Sequence of chain 53.C:
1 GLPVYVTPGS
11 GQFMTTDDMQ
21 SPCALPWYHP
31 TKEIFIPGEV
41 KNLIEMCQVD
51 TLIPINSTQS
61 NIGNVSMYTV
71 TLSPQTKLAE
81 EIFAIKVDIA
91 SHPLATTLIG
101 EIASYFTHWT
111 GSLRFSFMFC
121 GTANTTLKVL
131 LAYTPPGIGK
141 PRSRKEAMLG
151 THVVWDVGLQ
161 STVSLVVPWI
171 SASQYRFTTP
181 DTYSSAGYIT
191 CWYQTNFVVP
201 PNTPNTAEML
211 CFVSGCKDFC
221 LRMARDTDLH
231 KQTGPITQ

Sequence of chain 53.A:
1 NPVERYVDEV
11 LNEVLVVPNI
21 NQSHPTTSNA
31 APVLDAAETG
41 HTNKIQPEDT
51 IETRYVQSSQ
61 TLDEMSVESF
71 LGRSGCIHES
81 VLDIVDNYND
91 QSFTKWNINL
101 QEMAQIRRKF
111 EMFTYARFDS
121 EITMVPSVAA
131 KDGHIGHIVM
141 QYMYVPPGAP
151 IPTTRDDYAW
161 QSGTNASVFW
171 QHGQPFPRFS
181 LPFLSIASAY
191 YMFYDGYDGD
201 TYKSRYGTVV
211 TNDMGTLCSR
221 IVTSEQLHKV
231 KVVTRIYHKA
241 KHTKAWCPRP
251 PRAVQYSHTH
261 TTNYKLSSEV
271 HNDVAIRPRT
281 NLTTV

Binding-site contacts:
Ligand atom O5A contacts residue ALA166 of chain 53.A at 3.9 Å.
Ligand atom C6B contacts residue LEU181 of chain 53.A at 3.3 Å (hydrophobic).
Ligand atom C2A contacts residue PHE179 of chain 53.A at 3.3 Å (hydrophobic).
Ligand atom C4 contacts residue TYR190 of chain 53.A at 3.8 Å (hydrophobic).
Ligand atom N3A contacts residue LEU217 of chain 53.A at 3.4 Å.
Ligand atom O1 contacts residue LEU100 of chain 53.A at 4.0 Å.
Ligand atom C3 contacts residue LEU100 of chain 53.A at 3.9 Å (hydrophobic).
Ligand atom CM3 contacts residue TYR190 of chain 53.A at 3.9 Å (hydrophobic).
Ligand atom C2C contacts residue ILE98 of chain 53.A at 4.0 Å (hydrophobic).
Ligand atom C1A contacts residue PHE179 of chain 53.A at 3.5 Å (hydrophobic).
Ligand atom C1C contacts residue MET214 of chain 53.A at 3.7 Å (hydrophobic).
Ligand atom C2B contacts residue ILE98 of chain 53.A at 3.9 Å (hydrophobic).
Ligand atom O1B contacts residue ILE98 of chain 53.A at 2.9 Å.
Ligand atom CM2 contacts residue ILE236 of chain 53.A at 4.0 Å (hydrophobic).
Ligand atom C1A contacts residue TYR144 of chain 53.A at 3.1 Å (hydrophobic).
Ligand atom N3A contacts residue PHE179 of chain 53.A at 3.0 Å.
Ligand atom C1B contacts residue ILE98 of chain 53.A at 3.6 Å (hydrophobic).
Ligand atom O5A contacts residue TYR144 of chain 53.A at 3.1 Å.
Ligand atom C5B contacts residue TYR144 of chain 53.A at 3.6 Å (hydrophobic).
Ligand atom CM2 contacts residue ILE122 of chain 53.A at 3.7 Å (hydrophobic).
Ligand atom O1 contacts residue MET214 of chain 53.A at 3.2 Å.
Ligand atom CM4 contacts residue VAL168 of chain 53.A at 3.5 Å (hydrophobic).
Ligand atom CM6 contacts residue LEU184 of chain 53.A at 3.4 Å (hydrophobic).
Ligand atom C5 contacts residue MET214 of chain 53.A at 3.6 Å (hydrophobic).
Ligand atom N2 contacts residue LEU100 of chain 53.A at 3.8 Å.
Ligand atom C4A contacts residue TYR144 of chain 53.A at 3.8 Å (hydrophobic).
Ligand atom N2 contacts residue MET214 of chain 53.A at 3.8 Å.
Ligand atom CM6 contacts residue LEU181 of chain 53.A at 3.7 Å (hydrophobic).
Ligand atom C2B contacts residue ILE122 of chain 53.A at 3.9 Å (hydrophobic).
Ligand atom C4B contacts residue PHE179 of chain 53.A at 3.8 Å (hydrophobic).
Ligand atom C4B contacts residue LEU181 of chain 53.A at 3.8 Å (hydrophobic).
Ligand atom CM6 contacts residue TYR144 of chain 53.A at 3.7 Å (hydrophobic).
Ligand atom C1B contacts residue LEU181 of chain 53.A at 3.8 Å (hydrophobic).
Ligand atom O5A contacts residue PHE179 of chain 53.A at 3.7 Å.
Ligand atom C6B contacts residue ILE98 of chain 53.A at 3.6 Å (hydrophobic).
Ligand atom CM4 contacts residue PHE179 of chain 53.A at 3.9 Å (hydrophobic).
Ligand atom C5B contacts residue LEU181 of chain 53.A at 3.3 Å (hydrophobic).
Ligand atom CM4 contacts residue TYR142 of chain 53.A at 3.1 Å (hydrophobic).
Ligand atom C2A contacts residue TYR144 of chain 53.A at 3.7 Å (hydrophobic).
Ligand atom C4A contacts residue PHE179 of chain 53.A at 3.3 Å (hydrophobic).

The small molecule below binds the protein below.
Small molecule (SMILES): Cc1cc(CCCOc2c(C)cc(-c3coc(C)n3)cc2C)on1